Sequence of chain 1.B:
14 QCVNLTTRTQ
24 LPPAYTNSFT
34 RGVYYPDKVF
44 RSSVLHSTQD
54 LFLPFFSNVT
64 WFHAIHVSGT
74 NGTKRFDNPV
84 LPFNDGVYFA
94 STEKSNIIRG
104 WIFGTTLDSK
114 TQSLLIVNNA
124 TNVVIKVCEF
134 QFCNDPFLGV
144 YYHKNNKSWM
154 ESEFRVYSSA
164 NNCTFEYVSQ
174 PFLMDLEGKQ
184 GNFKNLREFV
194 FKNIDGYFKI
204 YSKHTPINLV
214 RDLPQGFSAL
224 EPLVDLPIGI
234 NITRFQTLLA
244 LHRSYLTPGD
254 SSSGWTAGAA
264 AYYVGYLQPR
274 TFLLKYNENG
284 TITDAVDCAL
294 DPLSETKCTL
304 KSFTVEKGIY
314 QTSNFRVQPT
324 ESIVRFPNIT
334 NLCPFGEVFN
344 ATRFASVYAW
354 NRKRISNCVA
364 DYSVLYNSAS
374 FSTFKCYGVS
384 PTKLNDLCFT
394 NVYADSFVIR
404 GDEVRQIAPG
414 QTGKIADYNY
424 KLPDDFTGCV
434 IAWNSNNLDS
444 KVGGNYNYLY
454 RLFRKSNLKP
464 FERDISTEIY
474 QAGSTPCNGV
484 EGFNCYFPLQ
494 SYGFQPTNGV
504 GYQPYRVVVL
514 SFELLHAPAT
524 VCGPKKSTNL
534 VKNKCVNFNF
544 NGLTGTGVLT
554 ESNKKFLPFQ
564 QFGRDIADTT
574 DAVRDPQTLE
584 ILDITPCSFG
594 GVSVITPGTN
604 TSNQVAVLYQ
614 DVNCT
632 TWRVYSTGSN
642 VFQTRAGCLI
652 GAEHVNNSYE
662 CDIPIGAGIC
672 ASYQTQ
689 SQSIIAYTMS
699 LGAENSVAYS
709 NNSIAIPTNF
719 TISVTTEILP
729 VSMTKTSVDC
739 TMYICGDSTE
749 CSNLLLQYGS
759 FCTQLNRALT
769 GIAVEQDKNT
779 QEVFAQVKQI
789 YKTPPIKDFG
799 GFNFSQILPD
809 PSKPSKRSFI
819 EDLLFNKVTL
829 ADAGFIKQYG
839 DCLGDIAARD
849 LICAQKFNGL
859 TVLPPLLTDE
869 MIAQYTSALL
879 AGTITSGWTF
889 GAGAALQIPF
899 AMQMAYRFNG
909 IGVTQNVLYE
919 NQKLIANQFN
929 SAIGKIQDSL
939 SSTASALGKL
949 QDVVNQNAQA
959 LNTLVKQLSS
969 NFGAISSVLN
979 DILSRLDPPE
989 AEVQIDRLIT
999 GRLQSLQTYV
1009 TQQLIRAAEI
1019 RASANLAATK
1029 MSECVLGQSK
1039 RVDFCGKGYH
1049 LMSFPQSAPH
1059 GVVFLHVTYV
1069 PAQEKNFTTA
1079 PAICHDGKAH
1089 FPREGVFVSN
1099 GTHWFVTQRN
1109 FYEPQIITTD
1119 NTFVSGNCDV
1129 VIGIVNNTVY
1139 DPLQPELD

A protein and the small-molecule ligand that binds it are described below.
Small molecule (SMILES): CC(=O)N[C@H]1[C@H](O[C@H]2[C@H](O)[C@@H](NC(C)=O)CO[C@@H]2CO)O[C@H](CO)[C@@H](O)[C@@H]1O

Binding-site contacts:
Ligand atom C3 contacts residue THR1100 of chain 1.B at 3.8 Å.
Ligand atom N2 contacts residue THR1100 of chain 1.B at 3.1 Å (h-bond).
Ligand atom C7 contacts residue ASN1098 of chain 1.B at 3.5 Å.
Ligand atom C4 contacts residue ASN1098 of chain 1.B at 4.4 Å.
Ligand atom C3 contacts residue HIS1101 of chain 1.B at 4.3 Å.
Ligand atom C8 contacts residue THR1100 of chain 1.B at 3.9 Å.
Ligand atom O4 contacts residue HIS1101 of chain 1.B at 4.5 Å.
Ligand atom C2 contacts residue ASN1098 of chain 1.B at 2.6 Å.
Ligand atom C1 contacts residue ASN1098 of chain 1.B at 1.5 Å.
Ligand atom O7 contacts residue HIS1101 of chain 1.B at 3.6 Å.
Ligand atom O5 contacts residue ASN1098 of chain 1.B at 2.5 Å (h-bond).
Ligand atom C1 contacts residue THR1100 of chain 1.B at 4.0 Å.
Ligand atom O5 contacts residue PHE1103 of chain 1.B at 3.8 Å.
Ligand atom C7 contacts residue HIS1101 of chain 1.B at 4.1 Å.
Ligand atom C7 contacts residue THR1100 of chain 1.B at 4.0 Å.
Ligand atom C5 contacts residue PHE1103 of chain 1.B at 4.0 Å (hydrophobic).
Ligand atom C5 contacts residue ASN1098 of chain 1.B at 3.8 Å.
Ligand atom C1 contacts residue HIS1101 of chain 1.B at 4.3 Å.
Ligand atom C7 contacts residue GLY1099 of chain 1.B at 4.4 Å.
Ligand atom O3 contacts residue THR1100 of chain 1.B at 4.4 Å.
Ligand atom C1 contacts residue PHE1103 of chain 1.B at 4.3 Å (hydrophobic).
Ligand atom C8 contacts residue HIS1101 of chain 1.B at 3.8 Å.
Ligand atom O7 contacts residue ASN1098 of chain 1.B at 3.6 Å (h-bond).
Ligand atom C5 contacts residue HIS1101 of chain 1.B at 4.3 Å.
Ligand atom C6 contacts residue PHE1103 of chain 1.B at 3.9 Å (hydrophobic).
Ligand atom C8 contacts residue ASN1098 of chain 1.B at 4.0 Å.
Ligand atom C3 contacts residue ASN1098 of chain 1.B at 3.9 Å.
Ligand atom C2 contacts residue THR1100 of chain 1.B at 3.9 Å.
Ligand atom C8 contacts residue GLY1099 of chain 1.B at 3.8 Å.
Ligand atom N2 contacts residue ASN1098 of chain 1.B at 3.0 Å (h-bond).